The protein below binds the small molecule below.
Small molecule (SMILES): CC[C@H](C)[C@H](NC(=O)[C@H](Cc1ccccc1)NC(=O)[C@@H]1CCCN1C(=O)[C@@H]1CCCN1C(=O)[C@@H](N)CCCN=C(N)N)C(=O)N[C@@H](CO)C(=O)N[C@@H](CC(C)C)C(=O)N[C@H](C=O)CC(N)=O

Binding-site contacts:
Ligand atom OD1 contacts residue ASN74 of chain 1.A at 3.4 Å (h-bond).
Ligand atom N contacts residue MET71 of chain 1.A at 2.9 Å (h-bond).
Ligand atom N contacts residue GLY69 of chain 1.A at 2.7 Å (h-bond).
Ligand atom CB contacts residue ARG62 of chain 1.A at 3.1 Å.
Ligand atom ND2 contacts residue ASP72 of chain 1.A at 3.4 Å (salt-bridge).
Ligand atom CZ contacts residue ARG60 of chain 1.A at 3.6 Å.
Ligand atom O contacts residue MET71 of chain 1.A at 3.0 Å (h-bond).
Ligand atom CB contacts residue GLY69 of chain 1.A at 3.5 Å.
Ligand atom ND2 contacts residue ASN74 of chain 1.A at 3.0 Å.
Ligand atom CD1 contacts residue TRP73 of chain 1.A at 3.4 Å (hydrophobic).
Ligand atom O contacts residue ARG62 of chain 1.A at 2.3 Å (salt-bridge).
Ligand atom CB contacts residue ASP72 of chain 1.A at 3.6 Å.
Ligand atom N contacts residue ARG62 of chain 1.A at 3.2 Å (salt-bridge).
Ligand atom O contacts residue LEU70 of chain 1.A at 3.4 Å.
Ligand atom CE2 contacts residue ARG62 of chain 1.A at 3.6 Å.
Ligand atom CD2 contacts residue LEU70 of chain 1.A at 3.5 Å (hydrophobic).
Ligand atom CE2 contacts residue VAL61 of chain 1.A at 3.1 Å (hydrophobic).
Ligand atom CE2 contacts residue GLY69 of chain 1.A at 3.6 Å.
Ligand atom CE2 contacts residue ARG60 of chain 1.A at 3.6 Å.
Ligand atom NH1 contacts residue TYR20 of chain 1.A at 3.2 Å (h-bond).
Ligand atom CD contacts residue ARG62 of chain 1.A at 3.4 Å.
Ligand atom N contacts residue ASP72 of chain 1.A at 3.4 Å (salt-bridge).
Ligand atom CG contacts residue ASN74 of chain 1.A at 3.2 Å.
Ligand atom CA contacts residue GLY69 of chain 1.A at 3.4 Å.
Ligand atom CD contacts residue TYR20 of chain 1.A at 2.6 Å (hydrophobic).
Ligand atom CD2 contacts residue GLY69 of chain 1.A at 3.3 Å.
Ligand atom C contacts residue GLY69 of chain 1.A at 3.5 Å.
Ligand atom ND2 contacts residue ASP77 of chain 1.A at 2.5 Å (salt-bridge).
Ligand atom CG contacts residue MET71 of chain 1.A at 3.4 Å (hydrophobic).
Ligand atom OG contacts residue ASP72 of chain 1.A at 2.5 Å (salt-bridge).
Ligand atom C contacts residue ARG62 of chain 1.A at 3.5 Å.
Ligand atom CB contacts residue ASP72 of chain 1.A at 3.4 Å.
Ligand atom CB contacts residue MET71 of chain 1.A at 3.4 Å (hydrophobic).
Ligand atom CB contacts residue ASN74 of chain 1.A at 3.5 Å.
Ligand atom CZ contacts residue TYR20 of chain 1.A at 3.3 Å (hydrophobic).
Ligand atom CB contacts residue MET71 of chain 1.A at 3.6 Å (hydrophobic).
Ligand atom NE contacts residue TYR20 of chain 1.A at 3.0 Å (h-bond).
Ligand atom CG2 contacts residue TRP86 of chain 1.A at 3.1 Å (hydrophobic).
Ligand atom CD2 contacts residue GLN82 of chain 1.A at 3.4 Å.
Ligand atom O contacts residue ASP72 of chain 1.A at 3.5 Å (salt-bridge).

Sequence of chain 1.A:
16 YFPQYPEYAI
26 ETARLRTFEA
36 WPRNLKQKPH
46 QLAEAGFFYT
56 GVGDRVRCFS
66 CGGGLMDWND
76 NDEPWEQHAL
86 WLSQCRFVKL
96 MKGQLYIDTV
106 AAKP